A small-molecule ligand and the protein it binds are described below.
Small molecule (SMILES): [H]/N=C(\N)c1cc2c(C(=O)NCCN)ccc(OC)c2s1

Sequence of chain 2.A:
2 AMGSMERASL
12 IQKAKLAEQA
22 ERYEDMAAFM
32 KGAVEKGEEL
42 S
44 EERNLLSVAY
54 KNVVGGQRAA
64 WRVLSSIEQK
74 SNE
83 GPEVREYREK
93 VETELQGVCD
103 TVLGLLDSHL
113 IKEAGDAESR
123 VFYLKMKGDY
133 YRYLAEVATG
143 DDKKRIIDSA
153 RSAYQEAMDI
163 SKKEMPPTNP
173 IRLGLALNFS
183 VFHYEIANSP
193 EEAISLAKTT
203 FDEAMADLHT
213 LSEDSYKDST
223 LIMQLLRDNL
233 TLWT

Binding-site contacts:
Ligand atom C07 contacts residue CSO43 of chain 2.A at 3.7 Å.
Ligand atom C13 contacts residue GLU44 of chain 2.A at 4.4 Å.
Ligand atom N19 contacts residue GLU19 of chain 2.A at 2.7 Å (salt-bridge).
Ligand atom O08 contacts residue ASN47 of chain 2.A at 2.9 Å.
Ligand atom C18 contacts residue GLU19 of chain 2.A at 3.5 Å.
Ligand atom C04 contacts residue CSO43 of chain 2.A at 4.3 Å.
Ligand atom C09 contacts residue ASN47 of chain 2.A at 3.9 Å.
Ligand atom C10 contacts residue GLU44 of chain 2.A at 3.4 Å.
Ligand atom C14 contacts residue GLU44 of chain 2.A at 3.8 Å.
Ligand atom N20 contacts residue VAL51 of chain 2.A at 3.9 Å.
Ligand atom C06 contacts residue ASN47 of chain 2.A at 4.0 Å.
Ligand atom N15 contacts residue CSO43 of chain 2.A at 3.5 Å (h-bond).
Ligand atom C16 contacts residue GLU44 of chain 2.A at 4.2 Å.
Ligand atom N12 contacts residue GLU44 of chain 2.A at 3.6 Å.
Ligand atom C18 contacts residue LEU48 of chain 2.A at 4.2 Å (hydrophobic).
Ligand atom C05 contacts residue CSO43 of chain 2.A at 3.1 Å.
Ligand atom S01 contacts residue ASN47 of chain 2.A at 3.5 Å.
Ligand atom C04 contacts residue GLU44 of chain 2.A at 3.9 Å.
Ligand atom C02 contacts residue ASN47 of chain 2.A at 3.6 Å.
Ligand atom C05 contacts residue GLU44 of chain 2.A at 4.4 Å.
Ligand atom C07 contacts residue ASN47 of chain 2.A at 3.5 Å.
Ligand atom O08 contacts residue CSO43 of chain 2.A at 4.2 Å.
Ligand atom N15 contacts residue GLU44 of chain 2.A at 4.0 Å.
Ligand atom C03 contacts residue ASN47 of chain 2.A at 4.5 Å.
Ligand atom N20 contacts residue GLU19 of chain 2.A at 2.8 Å (salt-bridge).
Ligand atom N19 contacts residue LEU48 of chain 2.A at 3.5 Å.
Ligand atom C03 contacts residue GLU44 of chain 2.A at 4.2 Å.
Ligand atom C06 contacts residue CSO43 of chain 2.A at 2.8 Å.
Ligand atom O11 contacts residue GLU44 of chain 2.A at 3.0 Å (salt-bridge).